This small molecule binds to this protein.
Small molecule (SMILES): Cc1cc(CCCCCOc2ccc(C3=NCCO3)cc2)on1

Sequence of chain 41.C:
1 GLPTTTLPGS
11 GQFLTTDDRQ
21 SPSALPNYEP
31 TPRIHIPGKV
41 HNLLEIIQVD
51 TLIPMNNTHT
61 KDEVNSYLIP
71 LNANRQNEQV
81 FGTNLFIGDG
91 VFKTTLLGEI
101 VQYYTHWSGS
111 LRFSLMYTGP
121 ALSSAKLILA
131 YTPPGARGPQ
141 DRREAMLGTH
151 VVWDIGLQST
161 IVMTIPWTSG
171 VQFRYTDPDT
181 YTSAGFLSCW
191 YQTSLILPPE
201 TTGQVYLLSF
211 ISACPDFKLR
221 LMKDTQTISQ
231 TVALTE

Sequence of chain 41.A:
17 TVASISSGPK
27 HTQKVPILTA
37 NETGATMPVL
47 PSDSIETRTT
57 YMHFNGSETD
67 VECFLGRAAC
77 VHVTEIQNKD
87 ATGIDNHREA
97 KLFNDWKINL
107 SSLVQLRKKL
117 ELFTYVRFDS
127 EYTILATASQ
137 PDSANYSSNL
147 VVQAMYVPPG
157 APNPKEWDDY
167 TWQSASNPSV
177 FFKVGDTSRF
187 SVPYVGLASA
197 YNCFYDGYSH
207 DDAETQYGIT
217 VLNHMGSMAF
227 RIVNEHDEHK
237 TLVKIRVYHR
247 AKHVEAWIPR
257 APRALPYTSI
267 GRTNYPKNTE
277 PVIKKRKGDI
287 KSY

Binding-site contacts:
Ligand atom C1B contacts residue TYR128 of chain 41.A at 3.6 Å (hydrophobic).
Ligand atom C6B contacts residue ILE104 of chain 41.A at 3.6 Å (hydrophobic).
Ligand atom O1 contacts residue LEU106 of chain 41.A at 3.7 Å.
Ligand atom C31 contacts residue ASN219 of chain 41.A at 3.3 Å.
Ligand atom C2A contacts residue TYR152 of chain 41.A at 3.6 Å (hydrophobic).
Ligand atom C1B contacts residue ILE104 of chain 41.A at 4.0 Å (hydrophobic).
Ligand atom C3 contacts residue ASN219 of chain 41.A at 4.0 Å.
Ligand atom N3A contacts residue PHE186 of chain 41.A at 4.0 Å.
Ligand atom N3A contacts residue TYR152 of chain 41.A at 3.5 Å.
Ligand atom C4A contacts residue PRO174 of chain 41.A at 3.1 Å (hydrophobic).
Ligand atom N3A contacts residue ALA24 of chain 41.C at 3.8 Å.
Ligand atom C4B contacts residue PHE186 of chain 41.A at 3.6 Å (hydrophobic).
Ligand atom C5A contacts residue VAL176 of chain 41.A at 3.6 Å (hydrophobic).
Ligand atom C4 contacts residue TYR197 of chain 41.A at 3.8 Å (hydrophobic).
Ligand atom C2C contacts residue TYR197 of chain 41.A at 3.7 Å (hydrophobic).
Ligand atom C4C contacts residue VAL191 of chain 41.A at 3.0 Å (hydrophobic).
Ligand atom O1A contacts residue PHE186 of chain 41.A at 3.0 Å.
Ligand atom C3B contacts residue VAL188 of chain 41.A at 3.8 Å (hydrophobic).
Ligand atom C3C contacts residue TYR128 of chain 41.A at 3.4 Å (hydrophobic).
Ligand atom C5C contacts residue VAL191 of chain 41.A at 3.8 Å (hydrophobic).
Ligand atom O1B contacts residue ILE104 of chain 41.A at 3.9 Å.
Ligand atom N3A contacts residue PRO174 of chain 41.A at 3.7 Å.
Ligand atom C6B contacts residue TYR128 of chain 41.A at 3.3 Å (hydrophobic).
Ligand atom C4C contacts residue VAL188 of chain 41.A at 3.7 Å (hydrophobic).
Ligand atom N2 contacts residue ASN219 of chain 41.A at 3.8 Å.
Ligand atom C4 contacts residue LEU106 of chain 41.A at 3.9 Å (hydrophobic).
Ligand atom C2B contacts residue VAL188 of chain 41.A at 3.5 Å (hydrophobic).
Ligand atom C5B contacts residue PHE186 of chain 41.A at 3.9 Å (hydrophobic).
Ligand atom C1B contacts residue VAL188 of chain 41.A at 3.8 Å (hydrophobic).
Ligand atom C1C contacts residue TYR128 of chain 41.A at 3.7 Å (hydrophobic).
Ligand atom C3B contacts residue TYR152 of chain 41.A at 3.7 Å (hydrophobic).
Ligand atom C1C contacts residue LEU106 of chain 41.A at 3.8 Å (hydrophobic).
Ligand atom C5A contacts residue PHE186 of chain 41.A at 3.5 Å (hydrophobic).
Ligand atom N2 contacts residue LEU106 of chain 41.A at 3.8 Å.
Ligand atom C5B contacts residue MET224 of chain 41.A at 3.8 Å (hydrophobic).
Ligand atom C2A contacts residue PHE186 of chain 41.A at 3.3 Å (hydrophobic).
Ligand atom O1B contacts residue TYR128 of chain 41.A at 3.4 Å (h-bond).
Ligand atom O1 contacts residue MET221 of chain 41.A at 3.9 Å.
Ligand atom C4B contacts residue TYR152 of chain 41.A at 3.8 Å (hydrophobic).
Ligand atom C5 contacts residue LEU106 of chain 41.A at 3.8 Å (hydrophobic).